Sequence of chain 1.B:
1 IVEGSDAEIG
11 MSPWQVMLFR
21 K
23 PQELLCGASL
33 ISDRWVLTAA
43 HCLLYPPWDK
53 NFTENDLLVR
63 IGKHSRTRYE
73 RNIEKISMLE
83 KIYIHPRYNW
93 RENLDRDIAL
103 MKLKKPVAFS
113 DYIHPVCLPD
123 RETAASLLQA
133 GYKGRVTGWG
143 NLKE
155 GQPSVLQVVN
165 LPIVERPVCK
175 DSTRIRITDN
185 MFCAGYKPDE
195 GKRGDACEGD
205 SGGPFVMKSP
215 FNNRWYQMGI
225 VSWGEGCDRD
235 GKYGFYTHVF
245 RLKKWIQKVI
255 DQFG

Binding-site contacts:
Ligand atom O contacts residue TRP227 of chain 1.B at 3.2 Å.
Ligand atom CA1 contacts residue TRP227 of chain 1.B at 3.6 Å (hydrophobic).
Ligand atom CB1 contacts residue SER205 of chain 1.B at 2.9 Å.
Ligand atom NH1 contacts residue GLY238 of chain 1.B at 3.5 Å.
Ligand atom N2 contacts residue SER226 of chain 1.B at 3.1 Å (h-bond).
Ligand atom CD1 contacts residue GLY228 of chain 1.B at 3.4 Å.
Ligand atom C8 contacts residue SER226 of chain 1.B at 3.7 Å.
Ligand atom N2 contacts residue HIS43 of chain 1.B at 3.6 Å (h-bond).
Ligand atom C8 contacts residue HIS43 of chain 1.B at 3.7 Å.
Ligand atom NH1 contacts residue TRP227 of chain 1.B at 3.6 Å.
Ligand atom CG contacts residue TYR47 of chain 1.B at 3.5 Å (hydrophobic).
Ligand atom CG1 contacts residue CYS201 of chain 1.B at 3.6 Å (hydrophobic).
Ligand atom S contacts residue GLY228 of chain 1.B at 3.8 Å.
Ligand atom N contacts residue GLY228 of chain 1.B at 3.2 Å (h-bond).
Ligand atom C4 contacts residue GLU94 of chain 1.B at 3.7 Å.
Ligand atom C2 contacts residue TRP227 of chain 1.B at 3.3 Å (hydrophobic).
Ligand atom O2 contacts residue GLY203 of chain 1.B at 3.0 Å (h-bond).
Ligand atom CZ contacts residue GLY228 of chain 1.B at 3.5 Å.
Ligand atom NH2 contacts residue ASP199 of chain 1.B at 2.9 Å (salt-bridge).
Ligand atom NH2 contacts residue GLY230 of chain 1.B at 3.2 Å (h-bond).
Ligand atom C9 contacts residue SER205 of chain 1.B at 1.9 Å.
Ligand atom C31 contacts residue GLY228 of chain 1.B at 3.6 Å.
Ligand atom C1 contacts residue ILE179 of chain 1.B at 3.6 Å (hydrophobic).
Ligand atom CA1 contacts residue HIS43 of chain 1.B at 3.6 Å.
Ligand atom NE contacts residue TRP227 of chain 1.B at 3.4 Å.
Ligand atom CA2 contacts residue SER205 of chain 1.B at 2.6 Å.
Ligand atom O2 contacts residue SER205 of chain 1.B at 2.2 Å (h-bond).
Ligand atom CG contacts residue TRP50 of chain 1.B at 3.6 Å (hydrophobic).
Ligand atom NE contacts residue GLY228 of chain 1.B at 3.2 Å (h-bond).
Ligand atom CA1 contacts residue SER226 of chain 1.B at 3.3 Å.
Ligand atom NH2 contacts residue GLY228 of chain 1.B at 3.6 Å.
Ligand atom NH1 contacts residue ASP199 of chain 1.B at 3.3 Å (salt-bridge).
Ligand atom O1S contacts residue GLU229 of chain 1.B at 3.7 Å.
Ligand atom CA1 contacts residue LEU96 of chain 1.B at 3.4 Å (hydrophobic).
Ligand atom O1S contacts residue GLY228 of chain 1.B at 3.3 Å (h-bond).
Ligand atom O contacts residue GLY228 of chain 1.B at 3.3 Å (h-bond).
Ligand atom CD1 contacts residue TRP227 of chain 1.B at 3.3 Å (hydrophobic).
Ligand atom C31 contacts residue GLY230 of chain 1.B at 3.2 Å.
Ligand atom CZ contacts residue TRP227 of chain 1.B at 3.7 Å (hydrophobic).
Ligand atom N2 contacts residue SER205 of chain 1.B at 3.1 Å (h-bond).

This small molecule binds to this protein.
Small molecule (SMILES): [H]/N=C(\N)N1CCC[C@H](C[C@@H](C=O)NC(=O)CN2CCC[C@H](NS(=O)(=O)Cc3ccccc3)C2=O)C1